The protein below binds the small molecule below.
Small molecule (SMILES): OC[C@H]1O[C@@H](S[C@@H]2O[C@H](CO)[C@H](O)[C@H](O)[C@H]2O)[C@H](O)[C@@H](O)[C@H]1O

Sequence of chain 1.A:
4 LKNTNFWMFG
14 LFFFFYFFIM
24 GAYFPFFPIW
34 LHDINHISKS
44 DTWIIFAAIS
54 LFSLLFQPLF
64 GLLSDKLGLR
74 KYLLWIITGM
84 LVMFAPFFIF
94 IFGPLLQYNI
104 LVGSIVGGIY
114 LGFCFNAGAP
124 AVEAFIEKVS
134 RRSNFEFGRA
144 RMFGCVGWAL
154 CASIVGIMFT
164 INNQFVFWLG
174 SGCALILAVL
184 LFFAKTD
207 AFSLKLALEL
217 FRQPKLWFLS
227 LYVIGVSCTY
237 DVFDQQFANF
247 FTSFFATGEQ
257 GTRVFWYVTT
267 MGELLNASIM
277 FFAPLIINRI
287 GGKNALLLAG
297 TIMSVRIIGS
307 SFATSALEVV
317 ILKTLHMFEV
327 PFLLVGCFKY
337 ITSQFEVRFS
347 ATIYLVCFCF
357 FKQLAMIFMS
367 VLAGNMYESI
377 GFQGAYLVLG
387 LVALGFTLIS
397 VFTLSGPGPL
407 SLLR

Binding-site contacts:
Ligand atom C5 contacts residue ARG144 of chain 1.A at 4.0 Å.
Ligand atom O3 contacts residue GLU126 of chain 1.A at 3.4 Å (salt-bridge).
Ligand atom O3 contacts residue TYR350 of chain 1.A at 4.3 Å.
Ligand atom C6 contacts residue PHE27 of chain 1.A at 3.8 Å (hydrophobic).
Ligand atom C3 contacts residue GLU269 of chain 1.A at 3.5 Å.
Ligand atom O3 contacts residue HIS322 of chain 1.A at 3.5 Å (h-bond).
Ligand atom O2 contacts residue ARG144 of chain 1.A at 2.5 Å (salt-bridge).
Ligand atom S1 contacts residue ARG144 of chain 1.A at 4.0 Å.
Ligand atom O3 contacts residue GLU269 of chain 1.A at 3.1 Å (salt-bridge).
Ligand atom C3 contacts residue ARG144 of chain 1.A at 4.3 Å.
Ligand atom C1 contacts residue ARG144 of chain 1.A at 4.4 Å.
Ligand atom C5 contacts residue TRP151 of chain 1.A at 3.7 Å (hydrophobic).
Ligand atom O6 contacts residue CYS148 of chain 1.A at 3.8 Å.
Ligand atom C6 contacts residue GLY147 of chain 1.A at 3.8 Å.
Ligand atom O6 contacts residue PHE20 of chain 1.A at 3.4 Å.
Ligand atom C4 contacts residue GLU269 of chain 1.A at 3.1 Å.
Ligand atom C5 contacts residue GLU269 of chain 1.A at 4.1 Å.
Ligand atom O2 contacts residue GLU126 of chain 1.A at 2.6 Å (salt-bridge).
Ligand atom O6 contacts residue PHE27 of chain 1.A at 3.9 Å.
Ligand atom O4 contacts residue ASN272 of chain 1.A at 3.1 Å (h-bond).
Ligand atom C6 contacts residue GLU269 of chain 1.A at 4.1 Å.
Ligand atom C2 contacts residue ARG144 of chain 1.A at 3.6 Å.
Ligand atom C4 contacts residue TRP151 of chain 1.A at 4.1 Å (hydrophobic).
Ligand atom C6 contacts residue CYS148 of chain 1.A at 3.6 Å (hydrophobic).
Ligand atom C2 contacts residue GLU126 of chain 1.A at 3.7 Å.
Ligand atom C1 contacts residue ARG144 of chain 1.A at 3.7 Å.
Ligand atom O4 contacts residue GLU269 of chain 1.A at 2.7 Å (salt-bridge).
Ligand atom O6 contacts residue MET23 of chain 1.A at 4.2 Å.
Ligand atom O6 contacts residue GLY147 of chain 1.A at 3.5 Å.
Ligand atom C3 contacts residue GLU126 of chain 1.A at 3.7 Å.
Ligand atom O2 contacts residue HIS322 of chain 1.A at 4.2 Å.
Ligand atom O5 contacts residue ARG144 of chain 1.A at 3.2 Å (salt-bridge).
Ligand atom C3 contacts residue TRP151 of chain 1.A at 4.2 Å (hydrophobic).
Ligand atom O2 contacts residue LEU330 of chain 1.A at 3.7 Å.
Ligand atom C6 contacts residue TRP151 of chain 1.A at 3.8 Å (hydrophobic).
Ligand atom C5 contacts residue MET23 of chain 1.A at 4.2 Å (hydrophobic).
Ligand atom O6 contacts residue ARG144 of chain 1.A at 2.5 Å (salt-bridge).
Ligand atom O4 contacts residue VAL326 of chain 1.A at 4.2 Å.
Ligand atom O3 contacts residue PRO123 of chain 1.A at 4.0 Å.
Ligand atom C6 contacts residue ARG144 of chain 1.A at 3.5 Å.